The small molecule below binds the protein below.
Small molecule (SMILES): CC(=O)N[C@@H]1[C@@H](O)[C@H](O)[C@@H](CO)O[C@H]1O

Sequence of chain 1.A:
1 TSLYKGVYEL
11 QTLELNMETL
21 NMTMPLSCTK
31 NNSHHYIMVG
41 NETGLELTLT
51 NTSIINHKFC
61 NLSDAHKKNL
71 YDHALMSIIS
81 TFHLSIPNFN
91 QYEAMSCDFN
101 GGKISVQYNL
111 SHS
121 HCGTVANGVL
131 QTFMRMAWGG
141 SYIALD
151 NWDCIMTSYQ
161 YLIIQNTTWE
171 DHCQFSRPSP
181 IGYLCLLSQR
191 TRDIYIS

Sequence of chain 1.C:
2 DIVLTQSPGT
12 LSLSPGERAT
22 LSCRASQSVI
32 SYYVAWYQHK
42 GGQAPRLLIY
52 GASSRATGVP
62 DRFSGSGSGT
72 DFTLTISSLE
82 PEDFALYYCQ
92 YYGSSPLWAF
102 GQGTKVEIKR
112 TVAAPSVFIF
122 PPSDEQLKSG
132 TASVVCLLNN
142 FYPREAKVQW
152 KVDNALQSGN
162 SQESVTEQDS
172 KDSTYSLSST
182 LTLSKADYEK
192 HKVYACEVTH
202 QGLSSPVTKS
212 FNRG

Sequence of chain 1.F:
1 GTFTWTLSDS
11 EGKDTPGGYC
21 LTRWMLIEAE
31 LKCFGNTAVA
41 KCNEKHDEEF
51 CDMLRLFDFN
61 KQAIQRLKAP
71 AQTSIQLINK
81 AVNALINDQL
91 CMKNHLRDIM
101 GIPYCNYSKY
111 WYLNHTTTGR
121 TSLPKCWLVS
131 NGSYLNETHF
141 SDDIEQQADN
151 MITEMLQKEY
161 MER

Binding-site contacts:
Ligand atom C7 contacts residue GLY70 of chain 1.C at 4.5 Å.
Ligand atom C5 contacts residue ASN131 of chain 1.F at 3.7 Å.
Ligand atom O3 contacts residue GLY70 of chain 1.C at 4.4 Å.
Ligand atom O7 contacts residue SER69 of chain 1.C at 4.1 Å.
Ligand atom N2 contacts residue ASN131 of chain 1.F at 2.8 Å (h-bond).
Ligand atom C1 contacts residue ASN131 of chain 1.F at 1.4 Å.
Ligand atom C3 contacts residue SER29 of chain 1.C at 4.4 Å.
Ligand atom C8 contacts residue ASN131 of chain 1.F at 3.4 Å.
Ligand atom C7 contacts residue ASN131 of chain 1.F at 3.4 Å.
Ligand atom C3 contacts residue ASN131 of chain 1.F at 3.8 Å.
Ligand atom C2 contacts residue SER29 of chain 1.C at 3.8 Å.
Ligand atom C2 contacts residue ASN131 of chain 1.F at 2.4 Å.
Ligand atom C4 contacts residue ASN131 of chain 1.F at 4.2 Å.
Ligand atom O5 contacts residue ASN131 of chain 1.F at 2.4 Å (h-bond).
Ligand atom O3 contacts residue SER29 of chain 1.C at 4.0 Å.
Ligand atom N2 contacts residue SER29 of chain 1.C at 4.1 Å.
Ligand atom O7 contacts residue ASN131 of chain 1.F at 4.3 Å.
Ligand atom O7 contacts residue GLY70 of chain 1.C at 3.9 Å.
Ligand atom C8 contacts residue ASP146 of chain 1.A at 4.1 Å.
Ligand atom N2 contacts residue GLY70 of chain 1.C at 3.9 Å.